Binding-site contacts:
Ligand atom C2 contacts residue ALA218 of chain 1.F at 3.5 Å (hydrophobic).
Ligand atom C3 contacts residue MET181 of chain 1.F at 3.5 Å (hydrophobic).
Ligand atom C22 contacts residue TYR178 of chain 1.F at 3.4 Å (hydrophobic).
Ligand atom C5 contacts residue MET181 of chain 1.F at 3.7 Å (hydrophobic).
Ligand atom O1 contacts residue NAD1 of chain 1.U at 3.1 Å (h-bond).
Ligand atom C7 contacts residue NAD1 of chain 1.U at 3.6 Å.
Ligand atom C21 contacts residue NAD1 of chain 1.U at 3.5 Å.
Ligand atom C13 contacts residue PHE169 of chain 1.F at 3.6 Å (hydrophobic).
Ligand atom C16 contacts residue PRO176 of chain 1.F at 3.4 Å (hydrophobic).
Ligand atom C1 contacts residue NAD1 of chain 1.U at 3.6 Å.
Ligand atom C8 contacts residue NAD1 of chain 1.U at 3.5 Å.
Ligand atom C5 contacts residue MET123 of chain 1.F at 3.6 Å (hydrophobic).
Ligand atom C7 contacts residue ALA218 of chain 1.F at 3.6 Å (hydrophobic).
Ligand atom C16 contacts residue MET175 of chain 1.F at 3.5 Å (hydrophobic).
Ligand atom C17 contacts residue MET175 of chain 1.F at 3.7 Å (hydrophobic).
Ligand atom C22 contacts residue NAD1 of chain 1.U at 3.4 Å.
Ligand atom C14 contacts residue ILE222 of chain 1.F at 3.6 Å (hydrophobic).
Ligand atom O2 contacts residue TYR178 of chain 1.F at 2.5 Å (h-bond).
Ligand atom C11 contacts residue NAD1 of chain 1.U at 3.2 Å.
Ligand atom C9 contacts residue NAD1 of chain 1.U at 3.6 Å.
Ligand atom C19 contacts residue LEU238 of chain 1.F at 3.7 Å (hydrophobic).
Ligand atom C21 contacts residue TYR178 of chain 1.F at 3.5 Å (hydrophobic).
Ligand atom C10 contacts residue MET219 of chain 1.F at 3.8 Å (hydrophobic).
Ligand atom O1 contacts residue ALA218 of chain 1.F at 3.6 Å.
Ligand atom C3 contacts residue GLY116 of chain 1.F at 3.5 Å.
Ligand atom C10 contacts residue NAD1 of chain 1.U at 3.2 Å.
Ligand atom N3 contacts residue GLN234 of chain 1.F at 3.5 Å (h-bond).
Ligand atom C9 contacts residue MET219 of chain 1.F at 3.6 Å (hydrophobic).
Ligand atom N2 contacts residue ILE222 of chain 1.F at 3.5 Å.
Ligand atom N3 contacts residue ILE222 of chain 1.F at 3.5 Å.
Ligand atom N2 contacts residue GLN234 of chain 1.F at 3.0 Å (h-bond).
Ligand atom C10 contacts residue ILE222 of chain 1.F at 3.6 Å (hydrophobic).
Ligand atom C13 contacts residue ILE222 of chain 1.F at 3.7 Å (hydrophobic).
Ligand atom C1 contacts residue ALA218 of chain 1.F at 3.5 Å (hydrophobic).
Ligand atom C4 contacts residue MET181 of chain 1.F at 3.6 Å (hydrophobic).
Ligand atom O2 contacts residue NAD1 of chain 1.U at 2.5 Å (h-bond).
Ligand atom C12 contacts residue NAD1 of chain 1.U at 3.2 Å.
Ligand atom C1 contacts residue GLY116 of chain 1.F at 3.6 Å.
Ligand atom C3 contacts residue PHE117 of chain 1.F at 3.5 Å (hydrophobic).
Ligand atom N1 contacts residue ILE222 of chain 1.F at 3.6 Å.

Sequence of chain 1.F:
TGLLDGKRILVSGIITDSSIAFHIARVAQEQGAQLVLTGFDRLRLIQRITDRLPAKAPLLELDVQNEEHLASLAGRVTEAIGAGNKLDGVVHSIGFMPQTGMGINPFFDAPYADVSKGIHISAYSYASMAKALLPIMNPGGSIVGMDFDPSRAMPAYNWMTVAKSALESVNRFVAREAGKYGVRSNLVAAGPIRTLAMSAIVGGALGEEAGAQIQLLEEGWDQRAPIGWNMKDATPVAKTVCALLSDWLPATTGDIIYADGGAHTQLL

A protein and the small-molecule ligand that binds it are described below.
Small molecule (SMILES): Cc1ccccc1Oc1ccc(Cn2cc(-c3ccccc3)nn2)cc1O

Sequence of chain 1.H:
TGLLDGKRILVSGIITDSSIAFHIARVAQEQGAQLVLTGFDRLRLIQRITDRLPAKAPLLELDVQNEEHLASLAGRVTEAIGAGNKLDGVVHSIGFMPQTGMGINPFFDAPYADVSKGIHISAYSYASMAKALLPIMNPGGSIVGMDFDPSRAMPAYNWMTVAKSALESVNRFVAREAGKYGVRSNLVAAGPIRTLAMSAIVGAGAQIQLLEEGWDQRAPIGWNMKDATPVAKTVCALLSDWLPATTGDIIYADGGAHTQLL